Binding-site contacts:
Ligand atom O4P contacts residue HIS176 of chain 1.B at 3.3 Å.
Ligand atom O2P contacts residue THR150 of chain 1.B at 4.4 Å.
Ligand atom O3P contacts residue THR151 of chain 1.B at 4.4 Å.
Ligand atom C1 contacts residue CYS149 of chain 1.B at 1.8 Å (hydrophobic).
Ligand atom O4P contacts residue ARG231 of chain 1.B at 4.0 Å.
Ligand atom O3P contacts residue SER148 of chain 1.B at 3.3 Å (h-bond).
Ligand atom O2 contacts residue CYS149 of chain 1.B at 3.5 Å (h-bond).
Ligand atom O4P contacts residue THR208 of chain 1.B at 2.9 Å (h-bond).
Ligand atom C3 contacts residue HIS176 of chain 1.B at 2.8 Å.
Ligand atom P contacts residue THR208 of chain 1.B at 3.5 Å.
Ligand atom C2 contacts residue THR179 of chain 1.B at 4.5 Å.
Ligand atom O3P contacts residue HIS176 of chain 1.B at 4.2 Å.
Ligand atom O2 contacts residue ASN313 of chain 1.B at 4.0 Å.
Ligand atom O1P contacts residue CYS149 of chain 1.B at 3.5 Å (h-bond).
Ligand atom P contacts residue THR150 of chain 1.B at 3.4 Å.
Ligand atom C3 contacts residue CYS149 of chain 1.B at 2.9 Å (hydrophobic).
Ligand atom P contacts residue SER148 of chain 1.B at 4.0 Å.
Ligand atom P contacts residue CYS149 of chain 1.B at 3.9 Å.
Ligand atom O1P contacts residue THR150 of chain 1.B at 4.5 Å.
Ligand atom O3P contacts residue THR208 of chain 1.B at 4.0 Å.
Ligand atom O2P contacts residue GLY209 of chain 1.B at 3.4 Å (h-bond).
Ligand atom O2 contacts residue HIS176 of chain 1.B at 3.4 Å.
Ligand atom C1 contacts residue ASN313 of chain 1.B at 4.0 Å.
Ligand atom O2 contacts residue THR179 of chain 1.B at 3.4 Å.
Ligand atom O2P contacts residue THR208 of chain 1.B at 3.1 Å (h-bond).
Ligand atom O1 contacts residue CYS149 of chain 1.B at 2.7 Å (h-bond).
Ligand atom C2 contacts residue HIS176 of chain 1.B at 3.9 Å.
Ligand atom O3P contacts residue THR150 of chain 1.B at 2.6 Å (h-bond).
Ligand atom O2P contacts residue ALA210 of chain 1.B at 4.5 Å.
Ligand atom P contacts residue HIS176 of chain 1.B at 3.9 Å.
Ligand atom O1P contacts residue SER148 of chain 1.B at 4.5 Å.
Ligand atom O3P contacts residue CYS149 of chain 1.B at 3.1 Å (h-bond).
Ligand atom C2 contacts residue CYS149 of chain 1.B at 2.8 Å (hydrophobic).
Ligand atom O4P contacts residue THR150 of chain 1.B at 2.9 Å (h-bond).
Ligand atom O1P contacts residue HIS176 of chain 1.B at 3.7 Å.
Ligand atom O2P contacts residue SER148 of chain 1.B at 3.6 Å.
Ligand atom O1 contacts residue SER148 of chain 1.B at 3.9 Å.

The protein below binds the small molecule below.
Small molecule (SMILES): O=P(O)(O)OC[C@H](O)CO

Sequence of chain 1.B:
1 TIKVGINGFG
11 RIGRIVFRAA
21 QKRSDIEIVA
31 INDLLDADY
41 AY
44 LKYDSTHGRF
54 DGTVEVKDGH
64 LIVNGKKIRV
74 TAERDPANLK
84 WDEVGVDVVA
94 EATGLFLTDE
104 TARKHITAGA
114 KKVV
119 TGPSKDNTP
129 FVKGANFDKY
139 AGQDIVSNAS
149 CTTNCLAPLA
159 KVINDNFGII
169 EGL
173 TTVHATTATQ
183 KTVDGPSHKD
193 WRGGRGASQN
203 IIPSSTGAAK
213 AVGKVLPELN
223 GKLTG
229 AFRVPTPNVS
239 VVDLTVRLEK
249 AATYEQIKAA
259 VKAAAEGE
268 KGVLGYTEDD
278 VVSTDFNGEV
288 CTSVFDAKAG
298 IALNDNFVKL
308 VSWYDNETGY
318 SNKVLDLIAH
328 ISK